A protein and the small-molecule ligand that binds it are described below.
Small molecule (SMILES): CO[C@H]1O[C@H](CO)[C@@H](O)[C@H](O)[C@@H]1O

Binding-site contacts:
Ligand atom C6 contacts residue ASP100 of chain 1.A at 3.5 Å.
Ligand atom C5 contacts residue ASN93 of chain 2.B at 3.7 Å.
Ligand atom O6 contacts residue ASN93 of chain 2.B at 3.9 Å.
Ligand atom C6 contacts residue ASN93 of chain 2.B at 3.8 Å.
Ligand atom C4 contacts residue ASN83 of chain 1.A at 3.3 Å.
Ligand atom O2 contacts residue GLN89 of chain 2.B at 3.2 Å (h-bond).
Ligand atom C1 contacts residue ASN93 of chain 2.B at 3.8 Å.
Ligand atom C6 contacts residue VAL95 of chain 2.B at 4.3 Å (hydrophobic).
Ligand atom O4 contacts residue ASP100 of chain 1.A at 3.5 Å (salt-bridge).
Ligand atom C5 contacts residue ASN83 of chain 1.A at 3.4 Å.
Ligand atom C4 contacts residue ASN93 of chain 2.B at 3.7 Å.
Ligand atom C3 contacts residue ASN93 of chain 2.B at 4.4 Å.
Ligand atom C4 contacts residue TYR97 of chain 2.B at 4.1 Å (hydrophobic).
Ligand atom C6 contacts residue ALA103 of chain 1.A at 3.7 Å (hydrophobic).
Ligand atom C2 contacts residue ASN93 of chain 2.B at 3.8 Å.
Ligand atom O2 contacts residue ASN93 of chain 2.B at 2.9 Å (h-bond).
Ligand atom C6 contacts residue ASN83 of chain 1.A at 4.2 Å.
Ligand atom O4 contacts residue GLN89 of chain 2.B at 4.1 Å.
Ligand atom O3 contacts residue TYR97 of chain 2.B at 3.2 Å (h-bond).
Ligand atom C2 contacts residue GLN89 of chain 2.B at 4.0 Å.
Ligand atom C4 contacts residue GLN89 of chain 2.B at 4.2 Å.
Ligand atom O1 contacts residue ASN83 of chain 1.A at 4.0 Å.
Ligand atom C4 contacts residue ASP100 of chain 1.A at 4.4 Å.
Ligand atom O2 contacts residue ASP91 of chain 2.B at 2.8 Å (salt-bridge).
Ligand atom O2 contacts residue HIS107 of chain 1.A at 3.7 Å.
Ligand atom C1 contacts residue HIS107 of chain 1.A at 4.0 Å.
Ligand atom O3 contacts residue GLN89 of chain 2.B at 2.8 Å (h-bond).
Ligand atom O6 contacts residue ALA103 of chain 1.A at 3.7 Å.
Ligand atom C4 contacts residue VAL95 of chain 2.B at 3.7 Å (hydrophobic).
Ligand atom C5 contacts residue ASP100 of chain 1.A at 4.1 Å.
Ligand atom C3 contacts residue GLN89 of chain 2.B at 3.8 Å.
Ligand atom O4 contacts residue ASN83 of chain 1.A at 2.8 Å (h-bond).
Ligand atom O5 contacts residue ASN93 of chain 2.B at 3.1 Å (h-bond).
Ligand atom C2 contacts residue ASP91 of chain 2.B at 3.6 Å.
Ligand atom C3 contacts residue ASN83 of chain 1.A at 3.3 Å.
Ligand atom C3 contacts residue TYR97 of chain 2.B at 4.1 Å (hydrophobic).
Ligand atom O3 contacts residue ASN83 of chain 1.A at 4.1 Å.
Ligand atom C2 contacts residue HIS107 of chain 1.A at 4.1 Å.
Ligand atom O4 contacts residue VAL95 of chain 2.B at 3.5 Å.
Ligand atom O4 contacts residue TYR97 of chain 2.B at 3.3 Å (h-bond).

Sequence of chain 2.B:
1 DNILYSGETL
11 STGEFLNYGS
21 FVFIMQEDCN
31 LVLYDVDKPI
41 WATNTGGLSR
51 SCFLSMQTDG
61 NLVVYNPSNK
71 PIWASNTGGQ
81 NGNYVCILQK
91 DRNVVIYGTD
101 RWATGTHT

Sequence of chain 1.A:
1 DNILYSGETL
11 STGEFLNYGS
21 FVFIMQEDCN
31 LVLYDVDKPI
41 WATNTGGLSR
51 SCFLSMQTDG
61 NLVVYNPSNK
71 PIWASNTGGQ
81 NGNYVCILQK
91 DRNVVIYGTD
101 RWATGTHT